Sequence of chain 1.B:
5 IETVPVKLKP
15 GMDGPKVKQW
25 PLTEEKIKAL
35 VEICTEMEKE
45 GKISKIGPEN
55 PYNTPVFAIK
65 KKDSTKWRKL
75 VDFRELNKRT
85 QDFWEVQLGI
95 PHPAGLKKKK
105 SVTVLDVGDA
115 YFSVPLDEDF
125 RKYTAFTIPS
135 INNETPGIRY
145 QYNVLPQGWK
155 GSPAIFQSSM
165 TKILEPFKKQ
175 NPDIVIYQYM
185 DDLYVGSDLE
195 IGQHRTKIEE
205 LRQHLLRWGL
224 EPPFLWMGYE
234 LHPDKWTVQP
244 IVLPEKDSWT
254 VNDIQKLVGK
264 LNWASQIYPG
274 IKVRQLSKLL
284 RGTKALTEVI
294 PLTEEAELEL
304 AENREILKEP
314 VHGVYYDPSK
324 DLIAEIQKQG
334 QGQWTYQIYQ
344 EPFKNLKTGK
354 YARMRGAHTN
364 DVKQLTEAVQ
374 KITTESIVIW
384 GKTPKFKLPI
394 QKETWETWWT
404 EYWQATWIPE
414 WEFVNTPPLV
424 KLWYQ

This small molecule binds to this protein.
Small molecule (SMILES): Brc1cn[nH]c1

Binding-site contacts:
Ligand atom C5 contacts residue PRO140 of chain 1.B at 4.0 Å (hydrophobic).
Ligand atom C3 contacts residue LEU170 of chain 1.A at 4.3 Å (hydrophobic).
Ligand atom BR4 contacts residue PRO140 of chain 1.B at 3.8 Å.
Ligand atom C3 contacts residue THR167 of chain 1.A at 3.5 Å.
Ligand atom N2 contacts residue GLU171 of chain 1.A at 3.5 Å.
Ligand atom C3 contacts residue PRO140 of chain 1.B at 4.3 Å (hydrophobic).
Ligand atom C3 contacts residue GLU171 of chain 1.A at 3.7 Å.
Ligand atom C4 contacts residue PRO140 of chain 1.B at 3.7 Å (hydrophobic).
Ligand atom C5 contacts residue ILE182 of chain 1.A at 4.4 Å (hydrophobic).
Ligand atom BR4 contacts residue LEU170 of chain 1.A at 4.3 Å.
Ligand atom N1 contacts residue ALA174 of chain 1.A at 3.9 Å.
Ligand atom N2 contacts residue THR167 of chain 1.A at 4.4 Å.
Ligand atom N1 contacts residue THR139 of chain 1.B at 4.2 Å.
Ligand atom N2 contacts residue ALA174 of chain 1.A at 4.3 Å.
Ligand atom C5 contacts residue THR139 of chain 1.B at 4.0 Å.
Ligand atom BR4 contacts residue THR167 of chain 1.A at 3.5 Å.
Ligand atom C4 contacts residue THR167 of chain 1.A at 4.3 Å.

Sequence of chain 1.A:
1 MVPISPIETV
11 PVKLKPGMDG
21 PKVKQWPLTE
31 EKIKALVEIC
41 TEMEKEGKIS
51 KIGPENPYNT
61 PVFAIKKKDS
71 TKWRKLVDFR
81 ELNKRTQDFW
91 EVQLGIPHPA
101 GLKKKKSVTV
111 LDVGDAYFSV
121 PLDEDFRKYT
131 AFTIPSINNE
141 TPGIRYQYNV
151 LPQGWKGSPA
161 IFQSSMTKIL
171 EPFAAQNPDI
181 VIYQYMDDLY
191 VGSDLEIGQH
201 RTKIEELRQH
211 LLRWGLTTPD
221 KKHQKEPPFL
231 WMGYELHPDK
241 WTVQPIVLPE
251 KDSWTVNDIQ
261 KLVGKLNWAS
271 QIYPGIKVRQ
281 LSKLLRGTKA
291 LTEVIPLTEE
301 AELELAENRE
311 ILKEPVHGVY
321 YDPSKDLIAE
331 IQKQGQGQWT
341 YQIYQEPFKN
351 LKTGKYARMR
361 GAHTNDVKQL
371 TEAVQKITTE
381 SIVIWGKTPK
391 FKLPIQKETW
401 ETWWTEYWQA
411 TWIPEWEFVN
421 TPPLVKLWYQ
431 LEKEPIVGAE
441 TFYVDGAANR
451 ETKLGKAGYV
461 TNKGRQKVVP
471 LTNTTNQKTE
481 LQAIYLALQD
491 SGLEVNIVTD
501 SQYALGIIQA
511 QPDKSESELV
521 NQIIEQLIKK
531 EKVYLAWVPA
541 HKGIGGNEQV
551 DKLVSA